A protein and the small-molecule ligand that binds it are described below.
Small molecule (SMILES): COCC(CCO[C@H]1CC[C@@]2(C)C(=CC[C@H]3[C@@H]4C[C@@H]5O[C@]6(CC[C@@H](C)CO6)[C@@H](C)[C@@H]5[C@@]4(C)CC[C@@H]32)C1)COC

Binding-site contacts:
Ligand atom C09 contacts residue TYR891 of chain 1.G at 4.3 Å (hydrophobic).
Ligand atom C26 contacts residue TRP1040 of chain 1.E at 4.4 Å (hydrophobic).
Ligand atom C81 contacts residue TYR983 of chain 1.G at 4.0 Å (hydrophobic).
Ligand atom O25 contacts residue SER1039 of chain 1.E at 4.1 Å.
Ligand atom C75 contacts residue MET887 of chain 1.G at 3.4 Å (hydrophobic).
Ligand atom C10 contacts residue TYR891 of chain 1.G at 4.0 Å (hydrophobic).
Ligand atom C19 contacts residue TYR891 of chain 1.G at 3.6 Å (hydrophobic).
Ligand atom C04 contacts residue LEU894 of chain 1.G at 4.5 Å (hydrophobic).
Ligand atom C24 contacts residue TRP1040 of chain 1.E at 4.2 Å (hydrophobic).
Ligand atom C17 contacts residue PRO1038 of chain 1.E at 3.7 Å (hydrophobic).
Ligand atom C01 contacts residue TRP1040 of chain 1.E at 4.0 Å (hydrophobic).
Ligand atom C78 contacts residue TYR983 of chain 1.G at 4.5 Å (hydrophobic).
Ligand atom O20 contacts residue PRO1038 of chain 1.E at 4.0 Å.
Ligand atom C22 contacts residue PRO1038 of chain 1.E at 4.5 Å (hydrophobic).
Ligand atom C05 contacts residue ALA1043 of chain 1.E at 3.8 Å (hydrophobic).
Ligand atom C07 contacts residue TRP1040 of chain 1.E at 4.5 Å (hydrophobic).
Ligand atom C16 contacts residue SER1039 of chain 1.E at 4.2 Å.
Ligand atom C24 contacts residue SER1039 of chain 1.E at 4.0 Å.
Ligand atom C24 contacts residue PRO1038 of chain 1.E at 4.4 Å (hydrophobic).
Ligand atom C14 contacts residue TRP1040 of chain 1.E at 3.8 Å (hydrophobic).
Ligand atom C26 contacts residue SER1039 of chain 1.E at 3.8 Å.
Ligand atom C16 contacts residue PRO1038 of chain 1.E at 4.1 Å (hydrophobic).
Ligand atom C08 contacts residue TYR891 of chain 1.G at 4.1 Å (hydrophobic).
Ligand atom C21 contacts residue PRO1038 of chain 1.E at 3.2 Å (hydrophobic).
Ligand atom C26 contacts residue LYS1041 of chain 1.E at 4.4 Å.
Ligand atom C81 contacts residue MET1022 of chain 1.E at 4.3 Å (hydrophobic).
Ligand atom C13 contacts residue TRP1040 of chain 1.E at 4.4 Å (hydrophobic).
Ligand atom O80 contacts residue ASN890 of chain 1.G at 4.0 Å.
Ligand atom C79 contacts residue ASN890 of chain 1.G at 3.3 Å.
Ligand atom C14 contacts residue SER1039 of chain 1.E at 3.1 Å.
Ligand atom C12 contacts residue TRP1040 of chain 1.E at 3.5 Å (hydrophobic).
Ligand atom C79 contacts residue TYR983 of chain 1.G at 3.9 Å (hydrophobic).
Ligand atom C15 contacts residue LEU1042 of chain 1.E at 4.3 Å (hydrophobic).
Ligand atom C14 contacts residue PRO1038 of chain 1.E at 4.2 Å (hydrophobic).
Ligand atom C16 contacts residue TRP1040 of chain 1.E at 3.9 Å (hydrophobic).
Ligand atom C13 contacts residue SER1039 of chain 1.E at 4.3 Å.
Ligand atom C22 contacts residue TRP1040 of chain 1.E at 4.4 Å (hydrophobic).
Ligand atom C15 contacts residue SER1039 of chain 1.E at 3.7 Å.

Sequence of chain 1.E:
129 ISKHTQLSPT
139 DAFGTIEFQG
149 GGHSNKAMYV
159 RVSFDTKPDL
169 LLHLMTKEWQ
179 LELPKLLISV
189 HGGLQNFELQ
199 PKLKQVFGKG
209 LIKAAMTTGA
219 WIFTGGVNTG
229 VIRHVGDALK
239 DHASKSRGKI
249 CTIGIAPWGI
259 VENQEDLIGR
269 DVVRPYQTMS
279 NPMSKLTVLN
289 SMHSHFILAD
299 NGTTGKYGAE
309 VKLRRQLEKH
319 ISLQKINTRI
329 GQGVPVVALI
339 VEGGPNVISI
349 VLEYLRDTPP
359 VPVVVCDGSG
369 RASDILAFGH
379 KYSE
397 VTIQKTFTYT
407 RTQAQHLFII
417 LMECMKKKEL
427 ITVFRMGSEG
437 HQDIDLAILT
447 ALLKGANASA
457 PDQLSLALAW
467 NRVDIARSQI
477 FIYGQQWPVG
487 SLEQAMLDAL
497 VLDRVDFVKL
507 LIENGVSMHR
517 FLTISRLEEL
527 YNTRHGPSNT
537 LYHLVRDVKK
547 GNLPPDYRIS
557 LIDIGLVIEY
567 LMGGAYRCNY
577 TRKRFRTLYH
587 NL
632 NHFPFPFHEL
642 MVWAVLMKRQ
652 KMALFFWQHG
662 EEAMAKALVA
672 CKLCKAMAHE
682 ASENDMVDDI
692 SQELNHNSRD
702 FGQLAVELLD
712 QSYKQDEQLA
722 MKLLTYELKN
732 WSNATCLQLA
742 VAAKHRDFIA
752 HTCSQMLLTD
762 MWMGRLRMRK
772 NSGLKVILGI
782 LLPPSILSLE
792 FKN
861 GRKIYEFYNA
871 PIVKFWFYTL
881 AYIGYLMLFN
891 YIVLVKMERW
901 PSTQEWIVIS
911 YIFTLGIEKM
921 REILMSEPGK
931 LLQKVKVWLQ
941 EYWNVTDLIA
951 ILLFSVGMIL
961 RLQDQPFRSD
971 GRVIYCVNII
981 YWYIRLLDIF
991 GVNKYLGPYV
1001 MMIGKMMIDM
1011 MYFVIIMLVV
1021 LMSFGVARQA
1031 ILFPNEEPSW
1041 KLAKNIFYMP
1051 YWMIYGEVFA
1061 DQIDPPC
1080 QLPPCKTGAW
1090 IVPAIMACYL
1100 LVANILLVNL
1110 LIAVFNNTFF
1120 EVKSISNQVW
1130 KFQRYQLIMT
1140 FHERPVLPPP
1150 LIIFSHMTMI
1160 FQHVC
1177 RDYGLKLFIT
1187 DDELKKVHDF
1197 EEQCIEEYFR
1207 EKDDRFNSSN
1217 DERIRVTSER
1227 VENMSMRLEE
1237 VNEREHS

Sequence of chain 1.G:
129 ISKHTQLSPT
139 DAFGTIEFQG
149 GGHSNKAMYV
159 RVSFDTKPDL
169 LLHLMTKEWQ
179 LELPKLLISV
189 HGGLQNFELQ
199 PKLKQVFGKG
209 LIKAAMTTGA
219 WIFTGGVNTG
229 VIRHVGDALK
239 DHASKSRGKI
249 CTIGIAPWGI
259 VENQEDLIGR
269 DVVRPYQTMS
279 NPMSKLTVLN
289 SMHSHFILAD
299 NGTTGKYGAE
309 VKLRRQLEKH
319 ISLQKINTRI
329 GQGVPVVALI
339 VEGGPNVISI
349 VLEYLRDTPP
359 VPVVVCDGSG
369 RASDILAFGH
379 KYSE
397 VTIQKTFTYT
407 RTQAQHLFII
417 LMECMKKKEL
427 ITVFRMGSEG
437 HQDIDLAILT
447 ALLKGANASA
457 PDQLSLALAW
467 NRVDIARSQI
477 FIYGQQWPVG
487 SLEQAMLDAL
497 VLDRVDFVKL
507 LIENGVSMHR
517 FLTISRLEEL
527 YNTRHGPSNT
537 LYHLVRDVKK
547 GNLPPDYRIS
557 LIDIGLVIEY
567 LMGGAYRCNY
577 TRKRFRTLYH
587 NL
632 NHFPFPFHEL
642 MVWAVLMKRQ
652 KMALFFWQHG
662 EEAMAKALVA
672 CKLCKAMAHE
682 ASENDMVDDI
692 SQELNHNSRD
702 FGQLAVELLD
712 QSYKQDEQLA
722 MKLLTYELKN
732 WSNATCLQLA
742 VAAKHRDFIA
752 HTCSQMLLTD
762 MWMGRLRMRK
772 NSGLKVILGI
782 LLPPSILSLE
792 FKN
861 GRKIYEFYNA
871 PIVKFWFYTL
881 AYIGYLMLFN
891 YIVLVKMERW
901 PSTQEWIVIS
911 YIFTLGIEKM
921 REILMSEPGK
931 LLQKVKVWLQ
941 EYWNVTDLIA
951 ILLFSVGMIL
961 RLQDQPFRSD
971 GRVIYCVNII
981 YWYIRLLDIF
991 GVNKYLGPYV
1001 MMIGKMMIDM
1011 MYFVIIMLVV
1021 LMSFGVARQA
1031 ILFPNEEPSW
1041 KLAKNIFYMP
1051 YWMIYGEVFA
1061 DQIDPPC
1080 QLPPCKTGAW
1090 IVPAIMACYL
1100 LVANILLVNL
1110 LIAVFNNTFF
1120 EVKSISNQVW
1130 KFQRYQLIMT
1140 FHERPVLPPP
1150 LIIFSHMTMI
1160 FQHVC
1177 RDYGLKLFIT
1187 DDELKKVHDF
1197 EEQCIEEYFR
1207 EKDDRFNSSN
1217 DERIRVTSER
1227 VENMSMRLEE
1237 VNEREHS